This small molecule binds to this protein.
Small molecule (SMILES): CC(=O)N[C@H]1[C@H]([C@H](O)[C@H](O)CO)O[C@@](O)(C(=O)O)C[C@@H]1O

Sequence of chain 3.A:
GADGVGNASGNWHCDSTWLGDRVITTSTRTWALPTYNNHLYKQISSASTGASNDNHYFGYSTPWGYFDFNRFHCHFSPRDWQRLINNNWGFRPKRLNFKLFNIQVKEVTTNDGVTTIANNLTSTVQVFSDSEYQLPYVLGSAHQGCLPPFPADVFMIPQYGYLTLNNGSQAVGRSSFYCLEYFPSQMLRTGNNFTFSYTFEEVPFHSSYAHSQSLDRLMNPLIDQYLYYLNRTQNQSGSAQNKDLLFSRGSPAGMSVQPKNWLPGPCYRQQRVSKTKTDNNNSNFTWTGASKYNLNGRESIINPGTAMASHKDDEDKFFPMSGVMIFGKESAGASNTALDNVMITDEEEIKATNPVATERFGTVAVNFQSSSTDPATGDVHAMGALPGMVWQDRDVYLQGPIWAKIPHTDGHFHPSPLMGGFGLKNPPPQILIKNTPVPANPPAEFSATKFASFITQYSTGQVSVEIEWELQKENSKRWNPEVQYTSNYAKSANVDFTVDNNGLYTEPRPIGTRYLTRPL

Binding-site contacts:
Ligand atom O4 contacts residue VAL257 of chain 3.A at 3.1 Å.
Ligand atom C3 contacts residue ASN231 of chain 3.A at 3.9 Å.
Ligand atom C11 contacts residue ASN55 of chain 21.A at 3.2 Å.
Ligand atom O1A contacts residue ASN284 of chain 21.A at 4.5 Å.
Ligand atom C1 contacts residue ASN231 of chain 3.A at 3.6 Å.
Ligand atom C11 contacts residue ALA253 of chain 3.A at 3.6 Å (hydrophobic).
Ligand atom C1 contacts residue ARG232 of chain 3.A at 3.6 Å.
Ligand atom O4 contacts residue ASN231 of chain 3.A at 4.2 Å.
Ligand atom O10 contacts residue ASN55 of chain 21.A at 3.4 Å (h-bond).
Ligand atom O10 contacts residue SER256 of chain 3.A at 3.5 Å (h-bond).
Ligand atom O2 contacts residue ARG232 of chain 3.A at 4.5 Å.
Ligand atom O1B contacts residue ASN231 of chain 3.A at 4.3 Å.
Ligand atom C5 contacts residue ASN231 of chain 3.A at 4.5 Å.
Ligand atom C11 contacts residue SER256 of chain 3.A at 4.3 Å.
Ligand atom C4 contacts residue ASN231 of chain 3.A at 3.5 Å.
Ligand atom C11 contacts residue GLY254 of chain 3.A at 3.6 Å.
Ligand atom C3 contacts residue THR286 of chain 21.A at 3.5 Å.
Ligand atom C1 contacts residue ASN284 of chain 21.A at 3.8 Å.
Ligand atom O2 contacts residue ASN284 of chain 21.A at 3.0 Å (h-bond).
Ligand atom O2 contacts residue THR286 of chain 21.A at 4.0 Å.
Ligand atom O2 contacts residue ASN231 of chain 3.A at 4.2 Å.
Ligand atom O1B contacts residue ARG232 of chain 3.A at 2.5 Å (salt-bridge).
Ligand atom O2 contacts residue TRP287 of chain 21.A at 4.5 Å.
Ligand atom C4 contacts residue VAL257 of chain 3.A at 4.4 Å (hydrophobic).
Ligand atom O1A contacts residue ASN231 of chain 3.A at 2.7 Å (h-bond).
Ligand atom O10 contacts residue SER52 of chain 21.A at 4.4 Å.
Ligand atom O4 contacts residue TRP287 of chain 21.A at 4.1 Å.
Ligand atom C3 contacts residue TRP287 of chain 21.A at 4.1 Å (hydrophobic).
Ligand atom O1A contacts residue THR286 of chain 21.A at 4.2 Å.
Ligand atom O1B contacts residue ASN284 of chain 21.A at 3.7 Å.
Ligand atom C10 contacts residue ASN55 of chain 21.A at 3.8 Å.
Ligand atom O1A contacts residue ARG232 of chain 3.A at 3.5 Å.
Ligand atom C10 contacts residue SER256 of chain 3.A at 4.2 Å.
Ligand atom C2 contacts residue THR286 of chain 21.A at 4.2 Å.
Ligand atom C2 contacts residue ASN284 of chain 21.A at 3.9 Å.
Ligand atom C2 contacts residue ASN231 of chain 3.A at 4.1 Å.

Sequence of chain 21.A:
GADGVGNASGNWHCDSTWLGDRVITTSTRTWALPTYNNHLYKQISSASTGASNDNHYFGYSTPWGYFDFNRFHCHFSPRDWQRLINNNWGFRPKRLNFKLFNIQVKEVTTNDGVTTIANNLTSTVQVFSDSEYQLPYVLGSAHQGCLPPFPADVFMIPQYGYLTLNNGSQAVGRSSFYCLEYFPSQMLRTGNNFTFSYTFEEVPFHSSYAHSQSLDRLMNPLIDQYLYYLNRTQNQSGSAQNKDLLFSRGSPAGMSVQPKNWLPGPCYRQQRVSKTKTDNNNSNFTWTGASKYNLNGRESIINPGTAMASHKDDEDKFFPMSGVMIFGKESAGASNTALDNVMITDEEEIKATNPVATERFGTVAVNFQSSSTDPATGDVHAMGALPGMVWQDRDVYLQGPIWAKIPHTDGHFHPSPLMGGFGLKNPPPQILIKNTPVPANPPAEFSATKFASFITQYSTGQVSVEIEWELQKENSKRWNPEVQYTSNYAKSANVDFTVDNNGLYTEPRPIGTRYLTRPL